Sequence of chain 2.A:
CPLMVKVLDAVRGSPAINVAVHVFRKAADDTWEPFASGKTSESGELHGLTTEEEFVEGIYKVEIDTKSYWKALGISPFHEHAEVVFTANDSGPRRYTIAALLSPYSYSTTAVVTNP

Sequence of chain 1.B:
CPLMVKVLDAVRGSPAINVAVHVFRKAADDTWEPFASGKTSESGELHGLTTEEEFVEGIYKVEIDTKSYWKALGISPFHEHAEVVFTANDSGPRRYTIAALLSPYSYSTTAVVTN

This protein binds this small molecule.
Small molecule (SMILES): CC1=C(CC(=O)O)c2cc(F)ccc2/C1=C\c1ccc([S@@](C)=O)cc1

Binding-site contacts:
Ligand atom C2 contacts residue SUZ1 of chain 2.C at 1.0 Å.
Ligand atom O3 contacts residue SUZ1 of chain 2.C at 1.4 Å (h-bond).
Ligand atom C17 contacts residue SUZ1 of chain 2.C at 1.0 Å.
Ligand atom C12 contacts residue SUZ1 of chain 2.C at 1.4 Å.
Ligand atom O3 contacts residue LYS15 of chain 1.A at 3.2 Å (salt-bridge).
Ligand atom C9 contacts residue SUZ1 of chain 2.C at 0.7 Å.
Ligand atom C20 contacts residue SER117 of chain 1.A at 2.3 Å.
Ligand atom F contacts residue LYS15 of chain 2.A at 2.9 Å.
Ligand atom O1 contacts residue SUZ1 of chain 2.C at 1.5 Å.
Ligand atom C11 contacts residue SUZ1 of chain 2.C at 1.4 Å.
Ligand atom S contacts residue SER117 of chain 2.A at 2.8 Å (h-bond).
Ligand atom C7 contacts residue SUZ1 of chain 2.C at 1.0 Å.
Ligand atom C15 contacts residue SUZ1 of chain 2.C at 1.0 Å.
Ligand atom C1 contacts residue SUZ1 of chain 2.C at 0.9 Å.
Ligand atom C20 contacts residue SUZ1 of chain 2.C at 1.8 Å.
Ligand atom O3 contacts residue LYS15 of chain 2.A at 2.7 Å (salt-bridge).
Ligand atom C18 contacts residue SUZ1 of chain 2.C at 0.6 Å.
Ligand atom O1 contacts residue LEU110 of chain 2.A at 3.1 Å.
Ligand atom C8 contacts residue SUZ1 of chain 2.C at 0.6 Å.
Ligand atom C4 contacts residue SUZ1 of chain 2.C at 1.4 Å.
Ligand atom C19 contacts residue SUZ1 of chain 2.C at 2.3 Å.
Ligand atom C11 contacts residue LYS15 of chain 1.A at 3.1 Å.
Ligand atom C10 contacts residue SUZ1 of chain 2.C at 0.9 Å.
Ligand atom C1 contacts residue SER117 of chain 1.A at 3.1 Å.
Ligand atom F contacts residue ALA109 of chain 2.A at 3.1 Å.
Ligand atom S contacts residue SUZ1 of chain 2.C at 0.9 Å.
Ligand atom C19 contacts residue SER117 of chain 1.A at 3.0 Å.
Ligand atom C2 contacts residue SER117 of chain 1.A at 2.6 Å.
Ligand atom F contacts residue SUZ1 of chain 2.C at 0.7 Å.
Ligand atom C5 contacts residue SUZ1 of chain 2.C at 2.0 Å.
Ligand atom C1 contacts residue SER117 of chain 2.A at 3.2 Å.
Ligand atom O1 contacts residue SER117 of chain 1.A at 3.0 Å.
Ligand atom C16 contacts residue SUZ1 of chain 2.C at 1.2 Å.
Ligand atom C14 contacts residue SUZ1 of chain 2.C at 0.6 Å.
Ligand atom C6 contacts residue SUZ1 of chain 2.C at 1.2 Å.
Ligand atom S contacts residue SER117 of chain 1.A at 3.1 Å (h-bond).
Ligand atom O2 contacts residue SUZ1 of chain 2.C at 1.6 Å.
Ligand atom C1 contacts residue SUZ1 of chain 2.D at 3.2 Å.
Ligand atom C13 contacts residue SUZ1 of chain 2.C at 0.9 Å.
Ligand atom C3 contacts residue SUZ1 of chain 2.C at 0.8 Å.

Sequence of chain 1.A:
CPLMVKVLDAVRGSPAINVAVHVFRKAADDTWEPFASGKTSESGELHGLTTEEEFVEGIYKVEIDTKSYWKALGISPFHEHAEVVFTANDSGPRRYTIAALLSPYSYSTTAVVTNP